Binding-site contacts:
Ligand atom N5 contacts residue MET100 of chain 1.A at 3.1 Å (h-bond).
Ligand atom C17 contacts residue PRO101 of chain 1.A at 3.5 Å (hydrophobic).
Ligand atom C20 contacts residue LEU151 of chain 1.A at 3.6 Å (hydrophobic).
Ligand atom C24 contacts residue GLY26 of chain 1.A at 3.6 Å.
Ligand atom O contacts residue PRO101 of chain 1.A at 3.7 Å.
Ligand atom C15 contacts residue GLU111 of chain 1.A at 3.4 Å.
Ligand atom C20 contacts residue ALA50 of chain 1.A at 3.7 Å (hydrophobic).
Ligand atom O1 contacts residue LYS52 of chain 1.A at 3.7 Å.
Ligand atom N6 contacts residue LEU25 of chain 1.A at 3.8 Å.
Ligand atom C19 contacts residue GLN98 of chain 1.A at 3.5 Å.
Ligand atom C4 contacts residue GLY103 of chain 1.A at 3.6 Å.
Ligand atom N4 contacts residue MET100 of chain 1.A at 2.9 Å (h-bond).
Ligand atom C3 contacts residue ASP107 of chain 1.A at 3.9 Å.
Ligand atom N1 contacts residue ASP107 of chain 1.A at 3.4 Å (salt-bridge).
Ligand atom N4 contacts residue LEU25 of chain 1.A at 3.8 Å.
Ligand atom C7 contacts residue MET100 of chain 1.A at 3.5 Å (hydrophobic).
Ligand atom C6 contacts residue GLY103 of chain 1.A at 3.7 Å.
Ligand atom C23 contacts residue VAL33 of chain 1.A at 3.6 Å (hydrophobic).
Ligand atom C14 contacts residue LEU25 of chain 1.A at 3.9 Å (hydrophobic).
Ligand atom C25 contacts residue PHE30 of chain 1.A at 3.6 Å (hydrophobic).
Ligand atom C19 contacts residue ALA50 of chain 1.A at 3.4 Å (hydrophobic).
Ligand atom O contacts residue LEU99 of chain 1.A at 3.8 Å.
Ligand atom C26 contacts residue PHE30 of chain 1.A at 3.6 Å (hydrophobic).
Ligand atom C7 contacts residue LEU25 of chain 1.A at 3.7 Å (hydrophobic).
Ligand atom O contacts residue MET100 of chain 1.A at 3.1 Å (h-bond).
Ligand atom C22 contacts residue VAL33 of chain 1.A at 3.8 Å (hydrophobic).
Ligand atom C8 contacts residue LEU25 of chain 1.A at 3.8 Å (hydrophobic).
Ligand atom C18 contacts residue LEU25 of chain 1.A at 3.7 Å (hydrophobic).
Ligand atom N5 contacts residue ALA50 of chain 1.A at 3.9 Å.
Ligand atom C19 contacts residue LEU151 of chain 1.A at 3.8 Å (hydrophobic).
Ligand atom C25 contacts residue GLY26 of chain 1.A at 3.9 Å.
Ligand atom O contacts residue LEU25 of chain 1.A at 3.9 Å.
Ligand atom C5 contacts residue GLY103 of chain 1.A at 3.4 Å.
Ligand atom C23 contacts residue LEU25 of chain 1.A at 3.8 Å (hydrophobic).
Ligand atom CL contacts residue THR97 of chain 1.A at 3.5 Å.
Ligand atom C6 contacts residue MET100 of chain 1.A at 3.4 Å (hydrophobic).
Ligand atom N7 contacts residue VAL33 of chain 1.A at 3.6 Å.
Ligand atom C24 contacts residue LEU25 of chain 1.A at 3.8 Å (hydrophobic).
Ligand atom C28 contacts residue ASP162 of chain 1.A at 3.8 Å.
Ligand atom C18 contacts residue MET100 of chain 1.A at 3.7 Å (hydrophobic).

A small-molecule ligand and the protein it binds are described below.
Small molecule (SMILES): COc1cc(N2CCC(N(C)C)CC2)c(-c2cnn(C)c2)cc1Nc1ncc(Cl)c(Nc2ccccc2P(C)(C)=O)n1

Sequence of chain 1.A:
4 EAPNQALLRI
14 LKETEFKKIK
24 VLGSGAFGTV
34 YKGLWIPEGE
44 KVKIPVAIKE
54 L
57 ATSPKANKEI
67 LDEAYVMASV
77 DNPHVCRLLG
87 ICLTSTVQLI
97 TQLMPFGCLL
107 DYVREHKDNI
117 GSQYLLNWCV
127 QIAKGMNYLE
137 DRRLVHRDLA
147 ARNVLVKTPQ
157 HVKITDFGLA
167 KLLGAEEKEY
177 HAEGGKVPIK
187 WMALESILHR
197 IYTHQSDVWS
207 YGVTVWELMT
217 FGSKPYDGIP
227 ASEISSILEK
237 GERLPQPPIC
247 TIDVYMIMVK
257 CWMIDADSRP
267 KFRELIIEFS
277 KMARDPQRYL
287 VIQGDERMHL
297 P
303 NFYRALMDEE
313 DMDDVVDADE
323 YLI